A protein and the small-molecule ligand that binds it are described below.
Small molecule (SMILES): CCNC(=O)[C@H](CC)[C@@H]1N=C(c2ccc(Cl)cc2)c2cc(OC)ccc2-n2c(C)nnc21

Binding-site contacts:
Ligand atom CAX contacts residue TRP29 of chain 1.A at 3.9 Å (hydrophobic).
Ligand atom CAO contacts residue TYR87 of chain 1.A at 3.4 Å (hydrophobic).
Ligand atom CAY contacts residue VAL94 of chain 1.A at 3.9 Å (hydrophobic).
Ligand atom CAD contacts residue PRO30 of chain 1.A at 3.7 Å (hydrophobic).
Ligand atom CAG contacts residue HIS92 of chain 1.A at 3.5 Å.
Ligand atom CAI contacts residue PRO30 of chain 1.A at 3.4 Å (hydrophobic).
Ligand atom CAB contacts residue LEU40 of chain 1.A at 4.0 Å (hydrophobic).
Ligand atom NAP contacts residue VAL94 of chain 1.A at 3.9 Å.
Ligand atom CAB contacts residue VAL35 of chain 1.A at 4.0 Å (hydrophobic).
Ligand atom NBF contacts residue VAL94 of chain 1.A at 4.0 Å.
Ligand atom CAO contacts residue ASN88 of chain 1.A at 3.6 Å.
Ligand atom CAB contacts residue TYR45 of chain 1.A at 3.9 Å (hydrophobic).
Ligand atom CAB contacts residue VAL42 of chain 1.A at 3.8 Å (hydrophobic).
Ligand atom CAK contacts residue TRP29 of chain 1.A at 3.8 Å (hydrophobic).
Ligand atom CL contacts residue ASP93 of chain 1.A at 3.8 Å.
Ligand atom CAK contacts residue VAL94 of chain 1.A at 3.7 Å (hydrophobic).
Ligand atom CAD contacts residue PHE31 of chain 1.A at 3.6 Å (hydrophobic).
Ligand atom CAH contacts residue MET97 of chain 1.A at 3.8 Å (hydrophobic).
Ligand atom CAV contacts residue VAL94 of chain 1.A at 4.0 Å (hydrophobic).
Ligand atom CAU contacts residue ASN88 of chain 1.A at 3.9 Å.
Ligand atom CAZ contacts residue VAL94 of chain 1.A at 3.7 Å (hydrophobic).
Ligand atom OAT contacts residue TRP29 of chain 1.A at 3.5 Å.
Ligand atom OAE contacts residue VAL42 of chain 1.A at 4.0 Å.
Ligand atom CAJ contacts residue HIS92 of chain 1.A at 3.5 Å.
Ligand atom CAH contacts residue TRP29 of chain 1.A at 3.6 Å (hydrophobic).
Ligand atom CAL contacts residue PRO30 of chain 1.A at 3.2 Å (hydrophobic).
Ligand atom CAA contacts residue VAL42 of chain 1.A at 3.7 Å (hydrophobic).
Ligand atom CAK contacts residue PRO30 of chain 1.A at 3.7 Å (hydrophobic).
Ligand atom NAQ contacts residue VAL94 of chain 1.A at 4.0 Å.
Ligand atom CAX contacts residue LEU40 of chain 1.A at 4.1 Å (hydrophobic).
Ligand atom NAQ contacts residue CYS84 of chain 1.A at 3.7 Å.
Ligand atom NAR contacts residue VAL94 of chain 1.A at 4.0 Å.
Ligand atom CAH contacts residue PRO30 of chain 1.A at 4.0 Å (hydrophobic).
Ligand atom NAR contacts residue ASN88 of chain 1.A at 3.0 Å (h-bond).
Ligand atom NAQ contacts residue ASN88 of chain 1.A at 3.6 Å.
Ligand atom CBD contacts residue ASN88 of chain 1.A at 3.2 Å.
Ligand atom CAO contacts residue VAL42 of chain 1.A at 4.1 Å (hydrophobic).
Ligand atom NAS contacts residue HIS92 of chain 1.A at 4.0 Å.
Ligand atom CBB contacts residue PRO30 of chain 1.A at 4.0 Å (hydrophobic).
Ligand atom NAS contacts residue ASN88 of chain 1.A at 3.5 Å (h-bond).

Sequence of chain 1.A:
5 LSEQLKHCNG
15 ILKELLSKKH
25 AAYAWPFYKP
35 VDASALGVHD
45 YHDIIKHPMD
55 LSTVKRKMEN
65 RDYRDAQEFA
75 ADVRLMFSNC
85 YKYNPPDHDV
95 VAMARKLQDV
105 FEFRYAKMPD